This small molecule binds to this protein.
Small molecule (SMILES): CN(C)CCc1cccc(C2CCN(CCc3cnn(-c4nccc5c(=O)[nH]cnc45)c3)CC2)c1

Sequence of chain 1.B:
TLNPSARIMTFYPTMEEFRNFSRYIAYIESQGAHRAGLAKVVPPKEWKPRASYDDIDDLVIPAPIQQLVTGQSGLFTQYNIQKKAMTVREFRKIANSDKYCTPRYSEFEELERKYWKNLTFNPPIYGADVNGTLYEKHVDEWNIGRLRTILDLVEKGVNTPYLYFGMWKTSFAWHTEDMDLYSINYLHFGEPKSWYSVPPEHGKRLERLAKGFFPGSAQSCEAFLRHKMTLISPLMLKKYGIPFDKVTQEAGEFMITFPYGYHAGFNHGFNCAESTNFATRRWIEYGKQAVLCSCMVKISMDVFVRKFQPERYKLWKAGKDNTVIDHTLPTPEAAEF

Binding-site contacts:
Ligand atom N3 contacts residue ZN1 of chain 1.K at 2.0 Å.
Ligand atom N4 contacts residue ZN1 of chain 1.K at 2.1 Å.
Ligand atom C5 contacts residue TYR176 of chain 1.B at 3.1 Å (hydrophobic).
Ligand atom C24 contacts residue TYR133 of chain 1.B at 3.4 Å (hydrophobic).
Ligand atom C19 contacts residue PHE186 of chain 1.B at 3.6 Å (hydrophobic).
Ligand atom C17 contacts residue HIS189 of chain 1.B at 3.3 Å.
Ligand atom C3 contacts residue TYR176 of chain 1.B at 3.8 Å (hydrophobic).
Ligand atom N6 contacts residue TYR178 of chain 1.B at 3.8 Å.
Ligand atom C19 contacts residue TRP209 of chain 1.B at 3.7 Å (hydrophobic).
Ligand atom C4 contacts residue TYR176 of chain 1.B at 3.6 Å (hydrophobic).
Ligand atom C2 contacts residue ASN138 of chain 1.B at 3.6 Å.
Ligand atom C20 contacts residue TRP209 of chain 1.B at 3.7 Å (hydrophobic).
Ligand atom N2 contacts residue HIS189 of chain 1.B at 3.1 Å (h-bond).
Ligand atom O contacts residue PHE186 of chain 1.B at 3.5 Å.
Ligand atom N contacts residue ASN138 of chain 1.B at 3.2 Å (h-bond).
Ligand atom C18 contacts residue ZN1 of chain 1.K at 2.9 Å.
Ligand atom C6 contacts residue TYR176 of chain 1.B at 3.8 Å (hydrophobic).
Ligand atom N4 contacts residue HIS277 of chain 1.B at 3.2 Å (h-bond).
Ligand atom O contacts residue TYR133 of chain 1.B at 3.2 Å (h-bond).
Ligand atom C17 contacts residue GLU191 of chain 1.B at 3.4 Å.
Ligand atom N4 contacts residue HIS189 of chain 1.B at 3.2 Å (h-bond).
Ligand atom C26 contacts residue TYR176 of chain 1.B at 3.3 Å (hydrophobic).
Ligand atom N3 contacts residue HIS189 of chain 1.B at 2.5 Å (h-bond).
Ligand atom C21 contacts residue PHE186 of chain 1.B at 3.6 Å (hydrophobic).
Ligand atom N2 contacts residue ZN1 of chain 1.K at 2.8 Å.
Ligand atom N3 contacts residue GLU191 of chain 1.B at 3.2 Å (salt-bridge).
Ligand atom C20 contacts residue PHE186 of chain 1.B at 3.4 Å (hydrophobic).
Ligand atom C19 contacts residue HIS277 of chain 1.B at 3.5 Å.
Ligand atom C23 contacts residue TYR178 of chain 1.B at 3.5 Å (hydrophobic).
Ligand atom C25 contacts residue TYR176 of chain 1.B at 3.7 Å (hydrophobic).
Ligand atom C18 contacts residue HIS189 of chain 1.B at 3.5 Å.
Ligand atom C13 contacts residue TYR178 of chain 1.B at 3.6 Å (hydrophobic).
Ligand atom C19 contacts residue ZN1 of chain 1.K at 3.1 Å.
Ligand atom C17 contacts residue ZN1 of chain 1.K at 3.2 Å.
Ligand atom C2 contacts residue TYR176 of chain 1.B at 3.2 Å (hydrophobic).
Ligand atom N6 contacts residue TYR133 of chain 1.B at 2.8 Å (h-bond).
Ligand atom C24 contacts residue PHE186 of chain 1.B at 3.6 Å (hydrophobic).
Ligand atom O contacts residue LYS207 of chain 1.B at 2.8 Å (salt-bridge).
Ligand atom C2 contacts residue GLY171 of chain 1.B at 3.5 Å.
Ligand atom C26 contacts residue GLY171 of chain 1.B at 3.8 Å.